Sequence of chain 1.A:
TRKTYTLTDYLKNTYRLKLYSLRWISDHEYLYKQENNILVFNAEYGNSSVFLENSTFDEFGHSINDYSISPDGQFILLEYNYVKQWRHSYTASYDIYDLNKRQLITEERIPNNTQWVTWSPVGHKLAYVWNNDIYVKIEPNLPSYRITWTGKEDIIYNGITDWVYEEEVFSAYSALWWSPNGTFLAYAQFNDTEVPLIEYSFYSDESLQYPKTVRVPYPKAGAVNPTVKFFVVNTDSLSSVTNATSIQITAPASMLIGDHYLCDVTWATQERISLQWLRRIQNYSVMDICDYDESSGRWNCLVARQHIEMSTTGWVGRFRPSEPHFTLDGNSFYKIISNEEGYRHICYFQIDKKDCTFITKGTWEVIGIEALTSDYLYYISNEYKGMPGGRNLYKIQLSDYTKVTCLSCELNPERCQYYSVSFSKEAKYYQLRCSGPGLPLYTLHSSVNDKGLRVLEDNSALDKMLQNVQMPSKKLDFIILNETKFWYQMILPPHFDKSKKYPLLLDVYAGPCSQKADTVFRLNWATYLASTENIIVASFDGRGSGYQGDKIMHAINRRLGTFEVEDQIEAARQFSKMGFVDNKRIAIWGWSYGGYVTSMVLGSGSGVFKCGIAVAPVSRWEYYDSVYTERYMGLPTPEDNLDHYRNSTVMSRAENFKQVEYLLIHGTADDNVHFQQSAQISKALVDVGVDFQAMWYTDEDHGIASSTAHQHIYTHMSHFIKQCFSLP

Binding-site contacts:
Ligand atom C4 contacts residue ASN283 of chain 1.A at 4.2 Å.
Ligand atom C8 contacts residue SER311 of chain 1.A at 3.8 Å.
Ligand atom O6 contacts residue GLU639 of chain 1.A at 4.0 Å.
Ligand atom O6 contacts residue ASP640 of chain 1.A at 3.5 Å (salt-bridge).
Ligand atom N2 contacts residue ASN283 of chain 1.A at 2.9 Å (h-bond).
Ligand atom O7 contacts residue ASN283 of chain 1.A at 3.6 Å.
Ligand atom O6 contacts residue ARG558 of chain 1.A at 3.7 Å.
Ligand atom C2 contacts residue ASN283 of chain 1.A at 2.4 Å.
Ligand atom N2 contacts residue SER311 of chain 1.A at 4.2 Å.
Ligand atom C5 contacts residue ASN283 of chain 1.A at 3.6 Å.
Ligand atom C7 contacts residue ASN283 of chain 1.A at 3.4 Å.
Ligand atom O5 contacts residue ASN283 of chain 1.A at 2.3 Å (h-bond).
Ligand atom C1 contacts residue ILE281 of chain 1.A at 3.9 Å (hydrophobic).
Ligand atom C3 contacts residue ASN283 of chain 1.A at 3.8 Å.
Ligand atom O7 contacts residue THR312 of chain 1.A at 3.4 Å.
Ligand atom C1 contacts residue ASN283 of chain 1.A at 1.4 Å.
Ligand atom O7 contacts residue SER311 of chain 1.A at 2.9 Å (h-bond).
Ligand atom C8 contacts residue MET310 of chain 1.A at 3.7 Å (hydrophobic).
Ligand atom C6 contacts residue ILE281 of chain 1.A at 4.2 Å (hydrophobic).
Ligand atom C8 contacts residue ASN283 of chain 1.A at 4.2 Å.
Ligand atom O5 contacts residue ILE281 of chain 1.A at 3.7 Å.
Ligand atom C5 contacts residue ILE281 of chain 1.A at 3.8 Å (hydrophobic).
Ligand atom C6 contacts residue ARG558 of chain 1.A at 4.1 Å.
Ligand atom C7 contacts residue SER311 of chain 1.A at 3.4 Å.

This protein binds this small molecule.
Small molecule (SMILES): CC(=O)N[C@H]1[C@H](O[C@H]2[C@H](O)[C@@H](NC(C)=O)CO[C@@H]2CO)O[C@H](CO)[C@@H](O)[C@@H]1O